Sequence of chain 58.D:
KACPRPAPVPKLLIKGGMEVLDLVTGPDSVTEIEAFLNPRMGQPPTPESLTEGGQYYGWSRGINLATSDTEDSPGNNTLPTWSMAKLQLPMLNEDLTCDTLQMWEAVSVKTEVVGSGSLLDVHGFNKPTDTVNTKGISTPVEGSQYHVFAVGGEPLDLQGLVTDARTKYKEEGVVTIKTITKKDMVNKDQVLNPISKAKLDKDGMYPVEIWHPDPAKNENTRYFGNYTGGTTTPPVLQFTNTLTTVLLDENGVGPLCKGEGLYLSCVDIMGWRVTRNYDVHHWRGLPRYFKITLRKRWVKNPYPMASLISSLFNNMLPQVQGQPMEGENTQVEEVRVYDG

Sequence of chain 58.E:
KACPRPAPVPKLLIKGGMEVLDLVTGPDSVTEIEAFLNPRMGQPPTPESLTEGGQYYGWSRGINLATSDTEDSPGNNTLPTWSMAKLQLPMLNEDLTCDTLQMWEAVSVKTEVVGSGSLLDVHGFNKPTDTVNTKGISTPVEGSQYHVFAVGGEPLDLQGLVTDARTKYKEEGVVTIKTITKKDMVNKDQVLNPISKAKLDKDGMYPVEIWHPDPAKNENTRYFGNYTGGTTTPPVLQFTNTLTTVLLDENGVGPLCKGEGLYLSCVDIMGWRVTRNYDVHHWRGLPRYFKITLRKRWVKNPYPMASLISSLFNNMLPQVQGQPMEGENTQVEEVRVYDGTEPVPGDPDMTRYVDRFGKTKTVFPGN

The protein below binds the small molecule below.
Small molecule (SMILES): CC(=O)N[C@@H]1[C@@H](O[C@@H]2O[C@H](CO)[C@H](O)[C@H](O[C@]3(C(=O)O)C[C@H](O)[C@@H](NC(C)=O)[C@H]([C@H](O)[C@H](O)CO)O3)[C@H]2O)[C@H](O)[C@@H](CO[C@]2(C(=O)O)C[C@H](O)[C@@H](NC(C)=O)[C@H]([C@H](O)[C@H](O)CO)O2)O[C@H]1O

Binding-site contacts:
Ligand atom O4 contacts residue THR291 of chain 58.D at 3.9 Å.
Ligand atom O8 contacts residue ARG77 of chain 58.D at 3.5 Å (salt-bridge).
Ligand atom C1 contacts residue TYR72 of chain 58.D at 3.8 Å (hydrophobic).
Ligand atom C4 contacts residue TYR72 of chain 58.D at 3.4 Å (hydrophobic).
Ligand atom C8 contacts residue ARG77 of chain 58.D at 4.2 Å.
Ligand atom C11 contacts residue TYR72 of chain 58.D at 4.2 Å (hydrophobic).
Ligand atom C6 contacts residue ASN80 of chain 58.D at 4.3 Å.
Ligand atom C5 contacts residue TYR72 of chain 58.D at 3.5 Å (hydrophobic).
Ligand atom C3 contacts residue VAL296 of chain 58.D at 3.6 Å (hydrophobic).
Ligand atom O4 contacts residue TYR72 of chain 58.D at 3.7 Å.
Ligand atom C3 contacts residue ARG77 of chain 58.D at 3.3 Å.
Ligand atom O4 contacts residue HIS298 of chain 58.D at 2.7 Å (h-bond).
Ligand atom O1A contacts residue LYS186 of chain 58.D at 4.3 Å.
Ligand atom O4 contacts residue GLY78 of chain 58.D at 3.4 Å (h-bond).
Ligand atom C2 contacts residue GLY78 of chain 58.D at 4.2 Å.
Ligand atom O4 contacts residue VAL296 of chain 58.D at 3.9 Å.
Ligand atom C6 contacts residue ASN93 of chain 58.D at 3.4 Å.
Ligand atom C10 contacts residue TYR72 of chain 58.D at 4.0 Å (hydrophobic).
Ligand atom C1 contacts residue ARG77 of chain 58.D at 3.1 Å.
Ligand atom O6 contacts residue ASN93 of chain 58.D at 3.6 Å (h-bond).
Ligand atom O3 contacts residue GLY78 of chain 58.D at 3.7 Å.
Ligand atom C4 contacts residue GLY78 of chain 58.D at 3.9 Å.
Ligand atom C4 contacts residue VAL296 of chain 58.D at 4.2 Å (hydrophobic).
Ligand atom C2 contacts residue ARG77 of chain 58.D at 4.0 Å.
Ligand atom C6 contacts residue THR94 of chain 58.D at 4.3 Å.
Ligand atom O1A contacts residue ARG77 of chain 58.D at 2.7 Å (salt-bridge).
Ligand atom O1B contacts residue TYR72 of chain 58.D at 4.0 Å.
Ligand atom O1B contacts residue ARG77 of chain 58.D at 2.4 Å (salt-bridge).
Ligand atom O4 contacts residue ARG77 of chain 58.D at 4.2 Å.
Ligand atom O4 contacts residue ASN80 of chain 58.D at 4.1 Å.
Ligand atom C3 contacts residue HIS298 of chain 58.D at 3.8 Å.
Ligand atom C6 contacts residue TYR72 of chain 58.D at 3.7 Å (hydrophobic).
Ligand atom N5 contacts residue TYR72 of chain 58.D at 2.9 Å (h-bond).
Ligand atom C4 contacts residue HIS298 of chain 58.D at 3.7 Å.
Ligand atom O8 contacts residue TYR72 of chain 58.D at 3.4 Å (h-bond).
Ligand atom C5 contacts residue ASN93 of chain 58.D at 4.1 Å.
Ligand atom C3 contacts residue GLY78 of chain 58.D at 3.8 Å.
Ligand atom O1A contacts residue GLY78 of chain 58.D at 3.8 Å.
Ligand atom O1A contacts residue TYR72 of chain 58.D at 3.4 Å.
Ligand atom C4 contacts residue ARG77 of chain 58.D at 4.0 Å.